Sequence of chain 1.A:
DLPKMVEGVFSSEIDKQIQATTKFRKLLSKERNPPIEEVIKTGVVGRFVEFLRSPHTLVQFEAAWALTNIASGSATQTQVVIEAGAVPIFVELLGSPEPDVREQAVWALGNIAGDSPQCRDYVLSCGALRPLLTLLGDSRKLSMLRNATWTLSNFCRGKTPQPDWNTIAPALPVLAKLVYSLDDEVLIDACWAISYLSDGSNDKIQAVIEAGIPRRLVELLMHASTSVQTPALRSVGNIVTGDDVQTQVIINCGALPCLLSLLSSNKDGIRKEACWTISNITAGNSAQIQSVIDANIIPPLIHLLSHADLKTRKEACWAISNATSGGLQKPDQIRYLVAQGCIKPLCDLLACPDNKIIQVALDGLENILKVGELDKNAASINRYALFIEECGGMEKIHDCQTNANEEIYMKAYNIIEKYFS

Binding-site contacts:
Ligand atom CD contacts residue ALA311 of chain 1.A at 3.6 Å (hydrophobic).
Ligand atom CE contacts residue ASN230 of chain 1.A at 3.6 Å.
Ligand atom NZ contacts residue THR275 of chain 1.A at 2.9 Å (h-bond).
Ligand atom CZ contacts residue GLU343 of chain 1.A at 3.3 Å.
Ligand atom NH2 contacts residue TRP346 of chain 1.A at 3.5 Å.
Ligand atom NZ contacts residue ASN350 of chain 1.A at 3.2 Å (h-bond).
Ligand atom CG2 contacts residue TRP304 of chain 1.A at 3.7 Å (hydrophobic).
Ligand atom C contacts residue ASN308 of chain 1.A at 3.7 Å.
Ligand atom NH2 contacts residue SER307 of chain 1.A at 3.0 Å (h-bond).
Ligand atom NZ contacts residue ILE233 of chain 1.A at 3.5 Å.
Ligand atom NZ contacts residue THR269 of chain 1.A at 2.9 Å (h-bond).
Ligand atom NH1 contacts residue TRP346 of chain 1.A at 3.5 Å.
Ligand atom NE contacts residue TRP346 of chain 1.A at 3.4 Å.
Ligand atom NH2 contacts residue GLU343 of chain 1.A at 2.5 Å (salt-bridge).
Ligand atom N contacts residue ASN308 of chain 1.A at 2.9 Å (h-bond).
Ligand atom O contacts residue ASN308 of chain 1.A at 3.1 Å (h-bond).
Ligand atom NZ contacts residue SER353 of chain 1.A at 3.4 Å.
Ligand atom CA contacts residue ASN308 of chain 1.A at 3.5 Å.
Ligand atom CE contacts residue ASN308 of chain 1.A at 3.2 Å.
Ligand atom CE contacts residue GLY228 of chain 1.A at 3.3 Å.
Ligand atom NH2 contacts residue TRP304 of chain 1.A at 3.6 Å.
Ligand atom CG contacts residue THR269 of chain 1.A at 3.5 Å.
Ligand atom CB contacts residue ASP227 of chain 1.A at 3.7 Å.
Ligand atom CD contacts residue ASN308 of chain 1.A at 3.4 Å.
Ligand atom CG contacts residue GLY270 of chain 1.A at 3.7 Å.
Ligand atom CB contacts residue THR269 of chain 1.A at 3.4 Å.
Ligand atom O contacts residue THR269 of chain 1.A at 3.5 Å.
Ligand atom O contacts residue TRP304 of chain 1.A at 3.1 Å (h-bond).
Ligand atom CE contacts residue GLY270 of chain 1.A at 3.6 Å.
Ligand atom NZ contacts residue ASN308 of chain 1.A at 2.9 Å (h-bond).
Ligand atom CD contacts residue GLY228 of chain 1.A at 3.5 Å.
Ligand atom NZ contacts residue VAL268 of chain 1.A at 2.8 Å (h-bond).
Ligand atom NZ contacts residue ASN230 of chain 1.A at 3.0 Å (h-bond).
Ligand atom NH1 contacts residue GLU343 of chain 1.A at 3.2 Å (salt-bridge).
Ligand atom CE contacts residue THR269 of chain 1.A at 3.8 Å.
Ligand atom CD contacts residue TRP346 of chain 1.A at 3.5 Å (hydrophobic).
Ligand atom NZ contacts residue GLY228 of chain 1.A at 2.7 Å (h-bond).
Ligand atom CZ contacts residue TRP346 of chain 1.A at 3.4 Å (hydrophobic).
Ligand atom NZ contacts residue GLY270 of chain 1.A at 3.1 Å (h-bond).
Ligand atom CG2 contacts residue ASN266 of chain 1.A at 3.4 Å.

The protein below binds the small molecule below.
Small molecule (SMILES): CC(C)[C@@H](C=O)NC(=O)[C@H](CCCCN)NC(=O)[C@H](CCCN=C(N)N)NC(=O)[C@H](CCCCN)NC(=O)[C@@H](N)CCCCN